Sequence of chain 1.B:
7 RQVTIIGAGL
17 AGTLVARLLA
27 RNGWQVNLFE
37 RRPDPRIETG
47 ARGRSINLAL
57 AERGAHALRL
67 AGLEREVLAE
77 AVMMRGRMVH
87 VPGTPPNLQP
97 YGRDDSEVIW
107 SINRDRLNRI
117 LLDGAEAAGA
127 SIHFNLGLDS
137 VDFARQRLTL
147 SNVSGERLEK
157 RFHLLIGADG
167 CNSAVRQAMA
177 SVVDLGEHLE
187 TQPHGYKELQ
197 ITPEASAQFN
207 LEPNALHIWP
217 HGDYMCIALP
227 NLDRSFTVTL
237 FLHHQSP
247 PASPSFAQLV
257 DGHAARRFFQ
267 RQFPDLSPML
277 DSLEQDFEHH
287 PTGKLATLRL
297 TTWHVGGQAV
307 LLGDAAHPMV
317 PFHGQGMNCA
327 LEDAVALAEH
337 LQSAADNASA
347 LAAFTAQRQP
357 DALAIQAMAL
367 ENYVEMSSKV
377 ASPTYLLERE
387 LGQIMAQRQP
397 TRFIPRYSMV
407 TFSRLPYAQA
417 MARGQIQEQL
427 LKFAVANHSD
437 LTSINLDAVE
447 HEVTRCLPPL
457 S

Binding-site contacts:
Ligand atom CD1 contacts residue PRO317 of chain 1.B at 3.9 Å (hydrophobic).
Ligand atom CE1 contacts residue ILE223 of chain 1.B at 3.2 Å (hydrophobic).
Ligand atom N1 contacts residue GLY320 of chain 1.B at 4.0 Å.
Ligand atom O contacts residue TYR97 of chain 1.B at 2.9 Å (h-bond).
Ligand atom OXT contacts residue TYR403 of chain 1.B at 3.2 Å.
Ligand atom CG contacts residue PRO317 of chain 1.B at 4.0 Å (hydrophobic).
Ligand atom C1 contacts residue GLY320 of chain 1.B at 3.7 Å.
Ligand atom N contacts residue HIS319 of chain 1.B at 3.1 Å (h-bond).
Ligand atom O2 contacts residue ALA55 of chain 1.B at 3.7 Å.
Ligand atom CD2 contacts residue PRO317 of chain 1.B at 3.8 Å (hydrophobic).
Ligand atom N contacts residue TYR403 of chain 1.B at 3.1 Å (h-bond).
Ligand atom CE2 contacts residue PHE318 of chain 1.B at 3.5 Å (hydrophobic).
Ligand atom N1 contacts residue ALA55 of chain 1.B at 3.5 Å.
Ligand atom CE2 contacts residue MET372 of chain 1.B at 4.0 Å (hydrophobic).
Ligand atom C contacts residue ASN368 of chain 1.B at 3.9 Å.
Ligand atom CA contacts residue TYR97 of chain 1.B at 3.9 Å (hydrophobic).
Ligand atom C contacts residue ARG83 of chain 1.B at 3.4 Å.
Ligand atom CD1 contacts residue FAD1 of chain 1.F at 3.9 Å.
Ligand atom CD2 contacts residue GLY320 of chain 1.B at 3.9 Å.
Ligand atom C contacts residue TYR403 of chain 1.B at 3.6 Å (hydrophobic).
Ligand atom C contacts residue TYR97 of chain 1.B at 3.8 Å (hydrophobic).
Ligand atom CE2 contacts residue PRO317 of chain 1.B at 3.5 Å (hydrophobic).
Ligand atom CZ contacts residue PHE318 of chain 1.B at 3.9 Å (hydrophobic).
Ligand atom CG contacts residue FAD1 of chain 1.F at 3.5 Å.
Ligand atom CB contacts residue PHE318 of chain 1.B at 3.5 Å (hydrophobic).
Ligand atom C1 contacts residue LEU212 of chain 1.B at 3.8 Å (hydrophobic).
Ligand atom O contacts residue MET372 of chain 1.B at 3.9 Å.
Ligand atom CA contacts residue TYR403 of chain 1.B at 3.6 Å (hydrophobic).
Ligand atom O contacts residue ARG83 of chain 1.B at 2.8 Å (salt-bridge).
Ligand atom OXT contacts residue ARG83 of chain 1.B at 2.5 Å (salt-bridge).
Ligand atom CB contacts residue MET372 of chain 1.B at 3.8 Å (hydrophobic).
Ligand atom CE1 contacts residue PRO317 of chain 1.B at 3.6 Å (hydrophobic).
Ligand atom N1 contacts residue LEU225 of chain 1.B at 4.0 Å.
Ligand atom CD1 contacts residue ILE223 of chain 1.B at 3.7 Å (hydrophobic).
Ligand atom OXT contacts residue ASN368 of chain 1.B at 3.0 Å (h-bond).
Ligand atom O2 contacts residue LEU212 of chain 1.B at 3.8 Å.
Ligand atom N1 contacts residue FAD1 of chain 1.F at 2.5 Å (h-bond).
Ligand atom CZ contacts residue PRO317 of chain 1.B at 3.4 Å (hydrophobic).
Ligand atom O2 contacts residue GLY320 of chain 1.B at 3.5 Å.
Ligand atom CZ contacts residue ILE223 of chain 1.B at 3.5 Å (hydrophobic).

This protein binds this small molecule.
Small molecule (SMILES): Nc1ccccc1C(=O)C[C@H](N)C(=O)O